The small molecule below binds the protein below.
Small molecule (SMILES): CC(=O)N[C@H]1[C@H](O[C@H]2[C@H](O)[C@@H](NC(C)=O)CO[C@@H]2CO)O[C@H](CO)[C@@H](O)[C@@H]1O

Sequence of chain 1.J:
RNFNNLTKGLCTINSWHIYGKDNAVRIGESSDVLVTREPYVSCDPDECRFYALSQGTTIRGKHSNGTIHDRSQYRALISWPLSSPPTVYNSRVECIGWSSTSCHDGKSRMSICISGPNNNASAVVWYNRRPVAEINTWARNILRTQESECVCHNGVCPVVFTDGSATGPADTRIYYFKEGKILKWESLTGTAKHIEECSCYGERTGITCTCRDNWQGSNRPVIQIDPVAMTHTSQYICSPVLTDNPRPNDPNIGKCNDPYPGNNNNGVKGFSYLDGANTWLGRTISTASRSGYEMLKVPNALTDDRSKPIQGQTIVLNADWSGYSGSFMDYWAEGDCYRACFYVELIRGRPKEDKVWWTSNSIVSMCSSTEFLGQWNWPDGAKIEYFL

Binding-site contacts:
Ligand atom C4 contacts residue TRP398 of chain 1.J at 4.2 Å (hydrophobic).
Ligand atom O7 contacts residue ASN106 of chain 1.J at 2.7 Å (h-bond).
Ligand atom N2 contacts residue ASN106 of chain 1.J at 3.0 Å (h-bond).
Ligand atom C7 contacts residue ASN106 of chain 1.J at 3.1 Å.
Ligand atom O4 contacts residue TRP398 of chain 1.J at 3.9 Å.
Ligand atom C4 contacts residue ASN106 of chain 1.J at 4.2 Å.
Ligand atom N2 contacts residue TRP398 of chain 1.J at 3.4 Å (h-bond).
Ligand atom O3 contacts residue TRP398 of chain 1.J at 4.3 Å.
Ligand atom C2 contacts residue ASN106 of chain 1.J at 2.5 Å.
Ligand atom C8 contacts residue ASN106 of chain 1.J at 4.3 Å.
Ligand atom O5 contacts residue TRP398 of chain 1.J at 4.1 Å.
Ligand atom C5 contacts residue TRP398 of chain 1.J at 3.7 Å (hydrophobic).
Ligand atom O5 contacts residue ASN106 of chain 1.J at 2.3 Å (h-bond).
Ligand atom C2 contacts residue TRP398 of chain 1.J at 4.0 Å (hydrophobic).
Ligand atom C3 contacts residue TRP398 of chain 1.J at 3.6 Å (hydrophobic).
Ligand atom C5 contacts residue ASN106 of chain 1.J at 3.6 Å.
Ligand atom C8 contacts residue TRP398 of chain 1.J at 3.6 Å (hydrophobic).
Ligand atom C1 contacts residue TRP398 of chain 1.J at 3.6 Å (hydrophobic).
Ligand atom C7 contacts residue TRP398 of chain 1.J at 3.9 Å (hydrophobic).
Ligand atom C3 contacts residue ASN106 of chain 1.J at 3.8 Å.
Ligand atom C1 contacts residue ASN106 of chain 1.J at 1.4 Å.